Binding-site contacts:
Ligand atom CE3 contacts residue HIS32 of chain 1.C at 4.0 Å.
Ligand atom OXT contacts residue THR50 of chain 1.C at 3.0 Å (h-bond).
Ligand atom N contacts residue THR23 of chain 1.B at 3.0 Å (h-bond).
Ligand atom CH2 contacts residue GLY21 of chain 1.C at 3.5 Å.
Ligand atom CZ2 contacts residue ALA44 of chain 1.C at 3.8 Å (hydrophobic).
Ligand atom CA contacts residue SER51 of chain 1.B at 3.9 Å.
Ligand atom C contacts residue SER51 of chain 1.B at 3.4 Å.
Ligand atom CA contacts residue GLY25 of chain 1.B at 3.6 Å.
Ligand atom O contacts residue ARG24 of chain 1.B at 3.5 Å.
Ligand atom NE1 contacts residue GLN45 of chain 1.C at 2.8 Å (h-bond).
Ligand atom NE1 contacts residue ALA44 of chain 1.C at 3.7 Å.
Ligand atom C contacts residue THR47 of chain 1.C at 3.4 Å.
Ligand atom CA contacts residue THR28 of chain 1.B at 3.3 Å.
Ligand atom O contacts residue THR23 of chain 1.B at 3.9 Å.
Ligand atom CD1 contacts residue GLN45 of chain 1.C at 3.4 Å.
Ligand atom CA contacts residue THR23 of chain 1.B at 3.8 Å.
Ligand atom CH2 contacts residue ILE20 of chain 1.C at 4.0 Å (hydrophobic).
Ligand atom CB contacts residue THR23 of chain 1.B at 3.8 Å.
Ligand atom N contacts residue THR28 of chain 1.B at 2.7 Å (h-bond).
Ligand atom O contacts residue THR47 of chain 1.C at 3.5 Å (h-bond).
Ligand atom CD1 contacts residue SER51 of chain 1.B at 3.5 Å.
Ligand atom CE3 contacts residue HIS31 of chain 1.C at 3.8 Å.
Ligand atom CB contacts residue SER51 of chain 1.B at 3.3 Å.
Ligand atom N contacts residue GLY25 of chain 1.B at 2.8 Å (h-bond).
Ligand atom CZ2 contacts residue THR50 of chain 1.C at 4.0 Å.
Ligand atom OXT contacts residue GLY25 of chain 1.B at 4.0 Å.
Ligand atom CB contacts residue THR28 of chain 1.B at 3.7 Å.
Ligand atom O contacts residue GLY25 of chain 1.B at 3.2 Å (h-bond).
Ligand atom CD2 contacts residue THR50 of chain 1.C at 4.0 Å.
Ligand atom C contacts residue GLY25 of chain 1.B at 3.4 Å.
Ligand atom CZ3 contacts residue GLY21 of chain 1.C at 3.6 Å.
Ligand atom CG contacts residue SER51 of chain 1.B at 3.8 Å.
Ligand atom OXT contacts residue THR47 of chain 1.C at 2.5 Å (h-bond).
Ligand atom CE2 contacts residue GLN45 of chain 1.C at 3.9 Å.
Ligand atom CE2 contacts residue ALA44 of chain 1.C at 3.9 Å (hydrophobic).
Ligand atom CZ2 contacts residue ILE53 of chain 1.C at 3.8 Å (hydrophobic).
Ligand atom N contacts residue ASP27 of chain 1.B at 3.2 Å (salt-bridge).
Ligand atom CD1 contacts residue THR47 of chain 1.C at 4.0 Å.
Ligand atom OXT contacts residue HIS49 of chain 1.C at 3.9 Å.
Ligand atom O contacts residue SER51 of chain 1.B at 2.8 Å (h-bond).

Sequence of chain 1.B:
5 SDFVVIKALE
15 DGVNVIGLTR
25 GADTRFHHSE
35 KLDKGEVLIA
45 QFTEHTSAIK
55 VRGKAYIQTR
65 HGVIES

A small-molecule ligand and the protein it binds are described below.
Small molecule (SMILES): N[C@@H](Cc1c[nH]c2ccccc12)C(=O)O

Sequence of chain 1.C:
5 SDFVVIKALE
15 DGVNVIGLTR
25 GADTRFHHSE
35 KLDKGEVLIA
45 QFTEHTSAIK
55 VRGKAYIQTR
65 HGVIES